Binding-site contacts:
Ligand atom O3P contacts residue LYS179 of chain 1.A at 3.4 Å.
Ligand atom O3 contacts residue GLU208 of chain 1.A at 3.0 Å (salt-bridge).
Ligand atom O6 contacts residue MG1 of chain 1.Q at 2.1 Å.
Ligand atom O3 contacts residue MG1 of chain 1.Q at 2.2 Å.
Ligand atom O2 contacts residue KCX205 of chain 1.A at 3.1 Å (h-bond).
Ligand atom O3P contacts residue GLY407 of chain 1.A at 2.7 Å (h-bond).
Ligand atom C contacts residue ASN127 of chain 1.F at 3.3 Å.
Ligand atom O2P contacts residue GLY384 of chain 1.A at 2.9 Å (h-bond).
Ligand atom O3P contacts residue THR69 of chain 1.F at 2.5 Å (h-bond).
Ligand atom C2 contacts residue MG1 of chain 1.Q at 2.8 Å.
Ligand atom O7 contacts residue LYS337 of chain 1.A at 2.9 Å (salt-bridge).
Ligand atom O3 contacts residue KCX205 of chain 1.A at 2.7 Å (h-bond).
Ligand atom O2 contacts residue THR177 of chain 1.A at 2.9 Å (h-bond).
Ligand atom O2P contacts residue THR69 of chain 1.F at 3.3 Å (h-bond).
Ligand atom O4 contacts residue SER382 of chain 1.A at 2.9 Å (h-bond).
Ligand atom O4P contacts residue ARG298 of chain 1.A at 2.9 Å (salt-bridge).
Ligand atom O1 contacts residue LYS179 of chain 1.A at 3.2 Å (salt-bridge).
Ligand atom O6 contacts residue ASN127 of chain 1.F at 2.9 Å (h-bond).
Ligand atom O2 contacts residue LYS179 of chain 1.A at 3.0 Å (salt-bridge).
Ligand atom P1 contacts residue THR69 of chain 1.F at 3.4 Å.
Ligand atom O3 contacts residue ASN127 of chain 1.F at 3.5 Å (h-bond).
Ligand atom O1P contacts residue GLY406 of chain 1.A at 2.8 Å (h-bond).
Ligand atom O5 contacts residue LEU338 of chain 1.A at 3.3 Å.
Ligand atom O2 contacts residue MG1 of chain 1.Q at 2.3 Å.
Ligand atom O2P contacts residue LYS337 of chain 1.A at 2.9 Å (salt-bridge).
Ligand atom O6 contacts residue LYS179 of chain 1.A at 3.3 Å (salt-bridge).
Ligand atom O2P contacts residue GLY383 of chain 1.A at 3.4 Å.
Ligand atom O5P contacts residue ARG298 of chain 1.A at 2.9 Å (salt-bridge).
Ligand atom O4 contacts residue GLY383 of chain 1.A at 3.1 Å.
Ligand atom O3 contacts residue HIS297 of chain 1.A at 3.0 Å (h-bond).
Ligand atom C contacts residue MG1 of chain 1.Q at 2.8 Å.
Ligand atom O6 contacts residue ASP207 of chain 1.A at 3.1 Å (salt-bridge).
Ligand atom O6P contacts residue HIS330 of chain 1.A at 2.8 Å (h-bond).
Ligand atom O6P contacts residue SER382 of chain 1.A at 3.3 Å (h-bond).
Ligand atom O6 contacts residue LYS181 of chain 1.A at 2.7 Å (salt-bridge).
Ligand atom C3 contacts residue KCX205 of chain 1.A at 3.2 Å.
Ligand atom C3 contacts residue MG1 of chain 1.Q at 3.1 Å.
Ligand atom O6 contacts residue GLU208 of chain 1.A at 3.1 Å (salt-bridge).
Ligand atom O7 contacts residue GLU64 of chain 1.F at 3.4 Å (salt-bridge).
Ligand atom O2P contacts residue TRP70 of chain 1.F at 3.3 Å.

This small molecule binds to this protein.
Small molecule (SMILES): O=C(O)[C@@](O)(COP(=O)(O)O)[C@H](O)[C@H](O)COP(=O)(O)O

Sequence of chain 1.F:
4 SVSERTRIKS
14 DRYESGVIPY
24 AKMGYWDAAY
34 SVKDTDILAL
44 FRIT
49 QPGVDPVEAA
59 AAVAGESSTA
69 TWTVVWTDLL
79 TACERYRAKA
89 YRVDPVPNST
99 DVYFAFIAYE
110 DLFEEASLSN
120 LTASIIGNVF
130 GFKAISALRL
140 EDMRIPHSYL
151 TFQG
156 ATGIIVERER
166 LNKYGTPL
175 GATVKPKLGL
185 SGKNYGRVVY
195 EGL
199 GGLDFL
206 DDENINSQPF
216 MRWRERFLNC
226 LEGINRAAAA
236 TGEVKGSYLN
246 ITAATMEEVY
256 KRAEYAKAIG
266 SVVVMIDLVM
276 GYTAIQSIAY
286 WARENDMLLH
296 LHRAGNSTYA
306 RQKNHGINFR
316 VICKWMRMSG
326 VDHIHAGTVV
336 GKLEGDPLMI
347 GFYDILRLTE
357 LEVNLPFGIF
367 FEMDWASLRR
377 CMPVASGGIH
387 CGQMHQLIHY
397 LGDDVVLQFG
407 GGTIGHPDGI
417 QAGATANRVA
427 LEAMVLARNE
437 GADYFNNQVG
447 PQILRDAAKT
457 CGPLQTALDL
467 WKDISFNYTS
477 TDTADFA

Sequence of chain 1.A:
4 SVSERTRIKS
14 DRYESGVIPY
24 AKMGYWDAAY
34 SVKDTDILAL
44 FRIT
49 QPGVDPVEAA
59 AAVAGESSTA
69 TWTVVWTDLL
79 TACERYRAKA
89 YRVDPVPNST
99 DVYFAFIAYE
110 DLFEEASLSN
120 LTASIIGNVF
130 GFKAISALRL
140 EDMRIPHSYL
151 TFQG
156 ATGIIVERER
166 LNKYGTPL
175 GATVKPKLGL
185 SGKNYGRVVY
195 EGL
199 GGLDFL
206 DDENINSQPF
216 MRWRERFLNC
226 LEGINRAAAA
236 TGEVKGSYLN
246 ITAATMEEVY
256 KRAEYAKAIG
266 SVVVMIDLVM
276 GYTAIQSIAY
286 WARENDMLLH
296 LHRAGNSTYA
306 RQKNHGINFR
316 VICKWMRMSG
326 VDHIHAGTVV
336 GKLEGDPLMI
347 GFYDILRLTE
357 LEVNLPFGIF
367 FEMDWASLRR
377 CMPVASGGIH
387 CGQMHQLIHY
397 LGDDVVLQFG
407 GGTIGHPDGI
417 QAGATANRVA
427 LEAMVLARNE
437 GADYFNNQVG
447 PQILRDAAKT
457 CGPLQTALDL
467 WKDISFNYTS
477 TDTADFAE